Binding-site contacts:
Ligand atom OP2 contacts residue SER194 of chain 1.F at 3.0 Å (h-bond).
Ligand atom O1 contacts residue LYS20 of chain 1.F at 3.6 Å.
Ligand atom C3A contacts residue ALA285 of chain 1.F at 3.8 Å (hydrophobic).
Ligand atom C1 contacts residue TYR21 of chain 1.F at 3.8 Å (hydrophobic).
Ligand atom O2 contacts residue ASP284 of chain 1.F at 4.0 Å.
Ligand atom O1 contacts residue ARG147 of chain 1.F at 2.9 Å (salt-bridge).
Ligand atom OP1 contacts residue SER194 of chain 1.F at 2.9 Å (h-bond).
Ligand atom O1 contacts residue ALA17 of chain 1.F at 3.2 Å.
Ligand atom OP2 contacts residue HIS198 of chain 1.F at 3.0 Å (h-bond).
Ligand atom C4 contacts residue TYR21 of chain 1.F at 3.4 Å (hydrophobic).
Ligand atom C3A contacts residue MET244 of chain 1.F at 3.9 Å (hydrophobic).
Ligand atom C2 contacts residue LYS20 of chain 1.F at 4.0 Å.
Ligand atom C3 contacts residue TYR21 of chain 1.F at 3.8 Å (hydrophobic).
Ligand atom C1 contacts residue ARG147 of chain 1.F at 3.4 Å.
Ligand atom P contacts residue TYR21 of chain 1.F at 3.9 Å.
Ligand atom C5 contacts residue SER194 of chain 1.F at 3.9 Å.
Ligand atom O5 contacts residue HIS198 of chain 1.F at 3.2 Å (h-bond).
Ligand atom OP2 contacts residue SER142 of chain 1.F at 3.8 Å.
Ligand atom OP2 contacts residue TYR21 of chain 1.F at 3.7 Å.
Ligand atom C2 contacts residue TYR21 of chain 1.F at 3.4 Å (hydrophobic).
Ligand atom P contacts residue HIS198 of chain 1.F at 3.8 Å.
Ligand atom C3A contacts residue TRP22 of chain 1.F at 3.7 Å (hydrophobic).
Ligand atom C5 contacts residue HIS198 of chain 1.F at 3.8 Å.
Ligand atom O2 contacts residue ALA17 of chain 1.F at 3.5 Å.
Ligand atom OP3 contacts residue SER142 of chain 1.F at 3.0 Å (h-bond).
Ligand atom P contacts residue SER144 of chain 1.F at 3.6 Å.
Ligand atom OP3 contacts residue SER144 of chain 1.F at 2.5 Å (h-bond).
Ligand atom P contacts residue SER194 of chain 1.F at 3.5 Å.
Ligand atom O5 contacts residue TYR21 of chain 1.F at 3.4 Å.
Ligand atom OP1 contacts residue SER142 of chain 1.F at 3.6 Å.
Ligand atom C1 contacts residue ALA17 of chain 1.F at 3.4 Å (hydrophobic).
Ligand atom OP3 contacts residue GLY143 of chain 1.F at 3.5 Å (h-bond).
Ligand atom O3A contacts residue ASP284 of chain 1.F at 3.3 Å.
Ligand atom O5 contacts residue SER144 of chain 1.F at 3.9 Å.
Ligand atom OP3 contacts residue TYR21 of chain 1.F at 3.9 Å.
Ligand atom P contacts residue SER142 of chain 1.F at 3.5 Å.
Ligand atom OP1 contacts residue SER144 of chain 1.F at 4.0 Å.
Ligand atom O2 contacts residue ARG147 of chain 1.F at 2.7 Å (salt-bridge).
Ligand atom O1 contacts residue TYR21 of chain 1.F at 2.8 Å (h-bond).
Ligand atom C2 contacts residue ASP284 of chain 1.F at 3.8 Å.

Sequence of chain 1.F:
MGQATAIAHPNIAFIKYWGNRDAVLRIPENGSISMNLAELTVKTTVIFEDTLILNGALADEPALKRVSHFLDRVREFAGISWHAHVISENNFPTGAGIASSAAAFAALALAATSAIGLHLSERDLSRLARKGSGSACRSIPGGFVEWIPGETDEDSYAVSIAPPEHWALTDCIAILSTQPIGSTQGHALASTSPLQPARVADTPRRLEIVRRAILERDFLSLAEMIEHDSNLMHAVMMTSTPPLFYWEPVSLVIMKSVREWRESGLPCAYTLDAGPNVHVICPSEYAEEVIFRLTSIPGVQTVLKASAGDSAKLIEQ

The protein below binds the small molecule below.
Small molecule (SMILES): C[C@@](O)(CCOP(=O)(O)O)CC(=O)O